This small molecule binds to this protein.
Small molecule (SMILES): CC(=O)N[C@@H]1[C@@H](O)[C@H](O)[C@@H](CO)O[C@H]1O

Binding-site contacts:
Ligand atom C1 contacts residue LEU919 of chain 1.B at 3.9 Å (hydrophobic).
Ligand atom C6 contacts residue ASN714 of chain 1.B at 3.3 Å.
Ligand atom O7 contacts residue GLN1068 of chain 1.B at 3.7 Å.
Ligand atom C1 contacts residue ASN714 of chain 1.B at 1.4 Å.
Ligand atom C6 contacts residue GLN1068 of chain 1.B at 3.3 Å.
Ligand atom C5 contacts residue GLN923 of chain 1.B at 4.2 Å.
Ligand atom C3 contacts residue ASN714 of chain 1.B at 3.7 Å.
Ligand atom C7 contacts residue ASN714 of chain 1.B at 3.5 Å.
Ligand atom C5 contacts residue LEU919 of chain 1.B at 4.3 Å (hydrophobic).
Ligand atom N2 contacts residue ASN714 of chain 1.B at 3.2 Å (h-bond).
Ligand atom O6 contacts residue THR716 of chain 1.B at 4.0 Å.
Ligand atom C5 contacts residue GLN1068 of chain 1.B at 4.4 Å.
Ligand atom O6 contacts residue GLN923 of chain 1.B at 4.0 Å.
Ligand atom C1 contacts residue GLN1068 of chain 1.B at 4.1 Å.
Ligand atom C2 contacts residue ASN714 of chain 1.B at 2.5 Å.
Ligand atom O5 contacts residue PHE715 of chain 1.B at 4.3 Å.
Ligand atom O5 contacts residue LEU919 of chain 1.B at 3.6 Å.
Ligand atom C2 contacts residue GLN1068 of chain 1.B at 4.5 Å.
Ligand atom C8 contacts residue ASN714 of chain 1.B at 4.2 Å.
Ligand atom O6 contacts residue GLN1068 of chain 1.B at 4.1 Å.
Ligand atom O5 contacts residue ASN714 of chain 1.B at 2.5 Å (h-bond).
Ligand atom O5 contacts residue GLN923 of chain 1.B at 3.7 Å.
Ligand atom C3 contacts residue LEU919 of chain 1.B at 4.4 Å (hydrophobic).
Ligand atom O6 contacts residue ASN714 of chain 1.B at 4.3 Å.
Ligand atom O4 contacts residue LEU919 of chain 1.B at 4.3 Å.
Ligand atom O7 contacts residue ASN714 of chain 1.B at 3.5 Å (h-bond).
Ligand atom C4 contacts residue ASN714 of chain 1.B at 3.9 Å.
Ligand atom C5 contacts residue ASN714 of chain 1.B at 3.3 Å.

Sequence of chain 1.B:
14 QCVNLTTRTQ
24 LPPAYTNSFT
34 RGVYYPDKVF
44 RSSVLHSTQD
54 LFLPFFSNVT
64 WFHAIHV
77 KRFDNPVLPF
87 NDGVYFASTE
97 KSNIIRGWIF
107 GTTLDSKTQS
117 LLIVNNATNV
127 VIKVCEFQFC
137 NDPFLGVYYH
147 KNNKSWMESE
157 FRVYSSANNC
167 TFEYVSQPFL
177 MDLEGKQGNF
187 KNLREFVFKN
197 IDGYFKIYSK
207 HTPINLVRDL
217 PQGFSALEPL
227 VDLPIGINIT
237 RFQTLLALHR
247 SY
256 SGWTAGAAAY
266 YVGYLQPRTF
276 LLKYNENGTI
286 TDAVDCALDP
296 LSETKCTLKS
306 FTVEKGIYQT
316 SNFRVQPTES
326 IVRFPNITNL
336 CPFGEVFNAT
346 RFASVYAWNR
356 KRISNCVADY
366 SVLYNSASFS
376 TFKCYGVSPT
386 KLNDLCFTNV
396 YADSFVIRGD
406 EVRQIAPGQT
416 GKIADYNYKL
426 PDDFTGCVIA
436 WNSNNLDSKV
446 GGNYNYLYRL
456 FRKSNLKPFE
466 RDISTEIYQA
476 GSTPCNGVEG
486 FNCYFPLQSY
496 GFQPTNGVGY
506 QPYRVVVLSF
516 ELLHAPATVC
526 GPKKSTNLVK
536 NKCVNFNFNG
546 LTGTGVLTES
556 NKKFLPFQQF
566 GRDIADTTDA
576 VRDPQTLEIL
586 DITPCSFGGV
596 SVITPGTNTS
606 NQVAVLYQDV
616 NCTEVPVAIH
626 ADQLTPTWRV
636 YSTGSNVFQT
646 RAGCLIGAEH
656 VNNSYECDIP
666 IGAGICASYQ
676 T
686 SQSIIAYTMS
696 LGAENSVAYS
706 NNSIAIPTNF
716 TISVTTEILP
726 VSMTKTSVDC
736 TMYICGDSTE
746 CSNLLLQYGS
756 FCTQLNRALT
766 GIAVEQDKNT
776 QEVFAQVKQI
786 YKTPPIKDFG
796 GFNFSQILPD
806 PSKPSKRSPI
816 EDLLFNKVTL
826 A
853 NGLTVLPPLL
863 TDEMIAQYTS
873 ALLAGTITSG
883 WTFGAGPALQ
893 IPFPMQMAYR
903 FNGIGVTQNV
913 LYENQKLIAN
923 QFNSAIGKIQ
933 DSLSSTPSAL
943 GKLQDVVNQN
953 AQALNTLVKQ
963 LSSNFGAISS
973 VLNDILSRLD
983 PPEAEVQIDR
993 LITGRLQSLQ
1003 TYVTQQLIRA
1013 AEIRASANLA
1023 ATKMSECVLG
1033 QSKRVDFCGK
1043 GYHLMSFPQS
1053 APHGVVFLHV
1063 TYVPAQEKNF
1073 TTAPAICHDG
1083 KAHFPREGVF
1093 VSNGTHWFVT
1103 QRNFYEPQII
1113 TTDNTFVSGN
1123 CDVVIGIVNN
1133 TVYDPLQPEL